Binding-site contacts:
Ligand atom O6 contacts residue ASN97 of chain 1.D at 4.5 Å.
Ligand atom N2 contacts residue SER99 of chain 1.D at 3.2 Å (h-bond).
Ligand atom C4 contacts residue ASN97 of chain 1.D at 4.2 Å.
Ligand atom C8 contacts residue ASN97 of chain 1.D at 3.7 Å.
Ligand atom C8 contacts residue SER99 of chain 1.D at 4.2 Å.
Ligand atom C3 contacts residue ASN97 of chain 1.D at 3.9 Å.
Ligand atom C2 contacts residue SER99 of chain 1.D at 3.9 Å.
Ligand atom C1 contacts residue SER99 of chain 1.D at 3.5 Å.
Ligand atom N2 contacts residue ASN97 of chain 1.D at 2.8 Å (h-bond).
Ligand atom C1 contacts residue ASN97 of chain 1.D at 1.4 Å.
Ligand atom C7 contacts residue ASN97 of chain 1.D at 3.4 Å.
Ligand atom C5 contacts residue ASN97 of chain 1.D at 3.6 Å.
Ligand atom O7 contacts residue ASN97 of chain 1.D at 4.2 Å.
Ligand atom C7 contacts residue SER99 of chain 1.D at 4.2 Å.
Ligand atom C2 contacts residue ASN97 of chain 1.D at 2.5 Å.
Ligand atom O5 contacts residue ASN97 of chain 1.D at 2.2 Å (h-bond).

This protein binds this small molecule.
Small molecule (SMILES): CC(=O)N[C@@H]1[C@@H](O)[C@H](O)[C@@H](CO)O[C@H]1O

Sequence of chain 1.D:
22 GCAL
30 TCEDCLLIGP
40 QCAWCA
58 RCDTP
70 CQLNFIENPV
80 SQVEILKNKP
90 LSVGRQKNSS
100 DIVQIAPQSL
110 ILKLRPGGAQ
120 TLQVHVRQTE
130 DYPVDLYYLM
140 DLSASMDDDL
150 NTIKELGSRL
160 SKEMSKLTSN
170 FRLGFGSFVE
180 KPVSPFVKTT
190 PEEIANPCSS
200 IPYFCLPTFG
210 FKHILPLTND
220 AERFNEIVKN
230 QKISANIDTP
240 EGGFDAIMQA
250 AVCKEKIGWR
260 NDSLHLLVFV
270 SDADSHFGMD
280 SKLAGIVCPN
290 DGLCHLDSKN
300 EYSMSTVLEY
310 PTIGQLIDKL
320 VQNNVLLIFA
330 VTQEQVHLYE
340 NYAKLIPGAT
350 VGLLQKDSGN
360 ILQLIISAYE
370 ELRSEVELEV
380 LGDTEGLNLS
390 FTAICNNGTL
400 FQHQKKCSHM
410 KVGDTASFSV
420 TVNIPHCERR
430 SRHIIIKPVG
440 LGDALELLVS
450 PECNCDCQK